Binding-site contacts:
Ligand atom C4 contacts residue ASN1766 of chain 1.A at 4.4 Å.
Ligand atom O5 contacts residue PHE1765 of chain 1.A at 4.3 Å.
Ligand atom O5 contacts residue ASN1766 of chain 1.A at 2.7 Å (h-bond).
Ligand atom C6 contacts residue ASN1766 of chain 1.A at 3.9 Å.
Ligand atom C3 contacts residue ASN1766 of chain 1.A at 4.5 Å.
Ligand atom C8 contacts residue SER1756 of chain 1.A at 4.5 Å.
Ligand atom C6 contacts residue HIS1764 of chain 1.A at 4.1 Å.
Ligand atom C1 contacts residue PHE1765 of chain 1.A at 4.3 Å (hydrophobic).
Ligand atom C5 contacts residue HIS1764 of chain 1.A at 4.2 Å.
Ligand atom O5 contacts residue HIS1764 of chain 1.A at 3.4 Å (h-bond).
Ligand atom C5 contacts residue ASN1766 of chain 1.A at 3.1 Å.
Ligand atom C2 contacts residue ASN1766 of chain 1.A at 4.1 Å.
Ligand atom O6 contacts residue ASN1766 of chain 1.A at 4.1 Å.
Ligand atom C1 contacts residue HIS1764 of chain 1.A at 4.1 Å.
Ligand atom C1 contacts residue ASN1766 of chain 1.A at 2.7 Å.

Sequence of chain 1.A:
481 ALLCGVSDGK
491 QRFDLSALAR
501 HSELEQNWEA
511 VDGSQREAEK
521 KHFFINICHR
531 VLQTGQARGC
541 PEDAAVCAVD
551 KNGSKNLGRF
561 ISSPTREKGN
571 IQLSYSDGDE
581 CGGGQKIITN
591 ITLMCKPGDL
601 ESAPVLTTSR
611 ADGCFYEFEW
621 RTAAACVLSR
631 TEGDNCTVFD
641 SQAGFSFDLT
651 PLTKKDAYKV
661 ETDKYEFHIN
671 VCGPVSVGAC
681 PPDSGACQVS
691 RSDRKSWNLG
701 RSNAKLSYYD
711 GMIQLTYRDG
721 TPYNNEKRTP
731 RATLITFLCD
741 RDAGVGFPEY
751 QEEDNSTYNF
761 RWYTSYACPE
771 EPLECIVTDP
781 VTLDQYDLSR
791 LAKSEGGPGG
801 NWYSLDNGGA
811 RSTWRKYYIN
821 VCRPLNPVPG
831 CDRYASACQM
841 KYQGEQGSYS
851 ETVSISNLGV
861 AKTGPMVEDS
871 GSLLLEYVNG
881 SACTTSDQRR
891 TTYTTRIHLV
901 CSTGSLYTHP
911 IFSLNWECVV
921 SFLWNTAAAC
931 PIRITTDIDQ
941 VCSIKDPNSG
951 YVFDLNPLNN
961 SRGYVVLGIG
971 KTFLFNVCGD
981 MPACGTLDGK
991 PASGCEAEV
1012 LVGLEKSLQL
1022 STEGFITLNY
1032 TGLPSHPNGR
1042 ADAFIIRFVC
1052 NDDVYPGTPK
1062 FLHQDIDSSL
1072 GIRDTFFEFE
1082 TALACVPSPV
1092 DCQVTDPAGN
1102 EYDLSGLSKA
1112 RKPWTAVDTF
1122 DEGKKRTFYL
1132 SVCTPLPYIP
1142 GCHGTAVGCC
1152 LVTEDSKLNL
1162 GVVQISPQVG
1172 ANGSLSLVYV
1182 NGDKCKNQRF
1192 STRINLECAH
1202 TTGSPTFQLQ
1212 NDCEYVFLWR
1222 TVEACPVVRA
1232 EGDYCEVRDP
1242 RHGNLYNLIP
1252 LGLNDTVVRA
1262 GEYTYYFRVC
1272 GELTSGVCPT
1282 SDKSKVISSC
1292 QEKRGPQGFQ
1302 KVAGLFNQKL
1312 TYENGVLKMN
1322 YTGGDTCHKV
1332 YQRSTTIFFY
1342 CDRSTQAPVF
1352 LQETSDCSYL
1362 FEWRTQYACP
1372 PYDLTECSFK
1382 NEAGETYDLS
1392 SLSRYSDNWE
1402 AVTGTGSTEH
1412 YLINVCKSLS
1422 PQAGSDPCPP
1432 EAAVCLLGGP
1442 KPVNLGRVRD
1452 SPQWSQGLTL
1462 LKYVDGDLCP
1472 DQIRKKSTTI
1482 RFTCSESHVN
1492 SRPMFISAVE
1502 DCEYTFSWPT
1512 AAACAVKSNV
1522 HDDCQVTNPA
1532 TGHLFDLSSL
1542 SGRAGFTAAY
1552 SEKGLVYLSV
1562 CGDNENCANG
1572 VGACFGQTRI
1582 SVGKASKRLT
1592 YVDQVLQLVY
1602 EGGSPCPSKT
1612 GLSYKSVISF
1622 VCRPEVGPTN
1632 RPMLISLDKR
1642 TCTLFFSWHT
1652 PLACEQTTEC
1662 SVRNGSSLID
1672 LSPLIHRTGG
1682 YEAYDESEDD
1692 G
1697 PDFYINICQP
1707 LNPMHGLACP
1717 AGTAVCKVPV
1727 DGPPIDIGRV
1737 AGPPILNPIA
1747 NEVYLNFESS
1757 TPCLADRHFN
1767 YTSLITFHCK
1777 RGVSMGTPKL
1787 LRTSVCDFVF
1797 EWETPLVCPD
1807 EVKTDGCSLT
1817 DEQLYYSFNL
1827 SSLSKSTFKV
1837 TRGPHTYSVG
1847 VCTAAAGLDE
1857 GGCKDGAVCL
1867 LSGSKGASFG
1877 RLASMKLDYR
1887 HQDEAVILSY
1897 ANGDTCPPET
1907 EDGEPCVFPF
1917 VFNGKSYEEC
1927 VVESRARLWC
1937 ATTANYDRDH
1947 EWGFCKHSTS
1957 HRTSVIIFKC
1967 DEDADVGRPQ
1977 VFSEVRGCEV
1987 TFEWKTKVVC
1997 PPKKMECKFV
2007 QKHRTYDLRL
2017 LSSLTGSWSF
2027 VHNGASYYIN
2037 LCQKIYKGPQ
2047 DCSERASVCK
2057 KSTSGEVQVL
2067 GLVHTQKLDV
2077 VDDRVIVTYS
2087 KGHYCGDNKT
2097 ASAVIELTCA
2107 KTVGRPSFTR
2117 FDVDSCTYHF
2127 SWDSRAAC

This small molecule binds to this protein.
Small molecule (SMILES): CC(=O)N[C@@H]1[C@@H](O)[C@H](O)[C@@H](CO)O[C@H]1O